A small-molecule ligand and the protein it binds are described below.
Small molecule (SMILES): CC(=O)N[C@@H]1[C@@H](O)[C@H](O)[C@@H](CO)O[C@H]1O

Sequence of chain 1.C:
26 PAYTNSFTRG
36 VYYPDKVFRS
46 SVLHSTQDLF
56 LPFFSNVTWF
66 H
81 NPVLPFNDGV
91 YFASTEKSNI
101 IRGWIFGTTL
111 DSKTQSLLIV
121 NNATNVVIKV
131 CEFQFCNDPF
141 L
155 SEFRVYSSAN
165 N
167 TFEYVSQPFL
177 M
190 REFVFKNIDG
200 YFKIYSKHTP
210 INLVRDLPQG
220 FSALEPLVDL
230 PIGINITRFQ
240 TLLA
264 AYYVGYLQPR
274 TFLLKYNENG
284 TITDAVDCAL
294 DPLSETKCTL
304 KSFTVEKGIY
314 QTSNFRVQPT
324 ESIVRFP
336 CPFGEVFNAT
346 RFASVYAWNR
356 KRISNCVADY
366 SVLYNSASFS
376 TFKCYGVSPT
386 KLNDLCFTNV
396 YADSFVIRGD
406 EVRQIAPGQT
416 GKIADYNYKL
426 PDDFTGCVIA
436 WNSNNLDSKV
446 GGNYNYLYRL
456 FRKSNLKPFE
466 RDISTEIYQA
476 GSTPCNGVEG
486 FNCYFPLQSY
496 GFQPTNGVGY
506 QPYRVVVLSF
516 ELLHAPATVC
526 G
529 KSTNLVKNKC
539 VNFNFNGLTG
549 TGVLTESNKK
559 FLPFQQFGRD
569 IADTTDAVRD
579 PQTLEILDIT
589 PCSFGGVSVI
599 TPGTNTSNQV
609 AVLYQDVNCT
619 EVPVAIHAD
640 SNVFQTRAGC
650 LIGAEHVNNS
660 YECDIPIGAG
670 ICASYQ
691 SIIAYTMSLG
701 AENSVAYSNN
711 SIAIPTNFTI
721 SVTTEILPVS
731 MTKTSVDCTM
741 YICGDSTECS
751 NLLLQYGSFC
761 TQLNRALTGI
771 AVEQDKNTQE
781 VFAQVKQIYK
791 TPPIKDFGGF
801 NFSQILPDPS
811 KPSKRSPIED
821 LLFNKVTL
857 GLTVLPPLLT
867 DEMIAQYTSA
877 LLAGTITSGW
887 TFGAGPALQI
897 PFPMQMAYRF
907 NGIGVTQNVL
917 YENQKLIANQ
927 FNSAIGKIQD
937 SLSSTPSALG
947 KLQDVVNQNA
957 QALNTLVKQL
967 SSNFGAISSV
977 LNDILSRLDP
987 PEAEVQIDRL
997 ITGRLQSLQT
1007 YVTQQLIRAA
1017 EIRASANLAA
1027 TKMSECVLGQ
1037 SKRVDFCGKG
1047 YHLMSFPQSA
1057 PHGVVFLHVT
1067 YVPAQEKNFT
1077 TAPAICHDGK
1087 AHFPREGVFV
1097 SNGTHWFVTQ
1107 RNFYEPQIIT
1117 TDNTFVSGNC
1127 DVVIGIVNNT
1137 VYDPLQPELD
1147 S

Binding-site contacts:
Ligand atom C1 contacts residue THR604 of chain 1.C at 4.5 Å.
Ligand atom O7 contacts residue ASN603 of chain 1.C at 4.3 Å.
Ligand atom O5 contacts residue ASN603 of chain 1.C at 2.4 Å (h-bond).
Ligand atom N2 contacts residue ASN603 of chain 1.C at 2.9 Å (h-bond).
Ligand atom C3 contacts residue ASN603 of chain 1.C at 3.8 Å.
Ligand atom C4 contacts residue ASN603 of chain 1.C at 4.2 Å.
Ligand atom C1 contacts residue ASN603 of chain 1.C at 1.4 Å.
Ligand atom C5 contacts residue ASN603 of chain 1.C at 3.7 Å.
Ligand atom C2 contacts residue ASN603 of chain 1.C at 2.5 Å.
Ligand atom C7 contacts residue ASN603 of chain 1.C at 3.8 Å.